Sequence of chain 3.A:
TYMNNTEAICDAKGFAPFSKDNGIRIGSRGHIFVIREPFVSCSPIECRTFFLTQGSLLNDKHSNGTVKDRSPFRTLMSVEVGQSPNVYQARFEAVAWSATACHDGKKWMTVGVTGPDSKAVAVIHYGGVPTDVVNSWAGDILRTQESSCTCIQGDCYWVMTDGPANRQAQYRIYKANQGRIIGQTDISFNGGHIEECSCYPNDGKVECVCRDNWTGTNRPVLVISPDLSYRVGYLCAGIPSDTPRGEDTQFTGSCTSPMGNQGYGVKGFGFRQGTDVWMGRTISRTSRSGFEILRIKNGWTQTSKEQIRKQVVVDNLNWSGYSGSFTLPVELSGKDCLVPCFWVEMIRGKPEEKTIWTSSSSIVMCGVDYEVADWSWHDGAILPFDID

Binding-site contacts:
Ligand atom C12 contacts residue GLU196 of chain 3.A at 3.6 Å.
Ligand atom O5 contacts residue TYR322 of chain 3.A at 3.7 Å.
Ligand atom C4 contacts residue ARG36 of chain 3.A at 3.8 Å.
Ligand atom C14 contacts residue ASN213 of chain 3.A at 4.2 Å.
Ligand atom C4 contacts residue GLU37 of chain 3.A at 3.8 Å.
Ligand atom C8 contacts residue SER98 of chain 3.A at 3.8 Å.
Ligand atom O6A contacts residue ARG211 of chain 3.A at 3.5 Å (salt-bridge).
Ligand atom C5 contacts residue TYR322 of chain 3.A at 3.3 Å (hydrophobic).
Ligand atom C6 contacts residue ARG36 of chain 3.A at 3.9 Å.
Ligand atom C8 contacts residue TRP97 of chain 3.A at 3.5 Å (hydrophobic).
Ligand atom C13 contacts residue ARG211 of chain 3.A at 3.9 Å.
Ligand atom C15 contacts residue ARG211 of chain 3.A at 3.2 Å.
Ligand atom C1 contacts residue GLU196 of chain 3.A at 3.8 Å.
Ligand atom O6B contacts residue ARG36 of chain 3.A at 2.8 Å (salt-bridge).
Ligand atom C6 contacts residue ARG288 of chain 3.A at 3.4 Å.
Ligand atom C7 contacts residue ARG70 of chain 3.A at 3.8 Å.
Ligand atom C3 contacts residue GLU37 of chain 3.A at 3.5 Å.
Ligand atom C3 contacts residue ASP69 of chain 3.A at 4.0 Å.
Ligand atom C11 contacts residue ARG211 of chain 3.A at 3.6 Å.
Ligand atom C15 contacts residue ASN213 of chain 3.A at 3.6 Å.
Ligand atom C8 contacts residue GLU146 of chain 3.A at 4.2 Å.
Ligand atom O3 contacts residue GLU37 of chain 3.A at 3.4 Å (salt-bridge).
Ligand atom O6B contacts residue ARG288 of chain 3.A at 2.9 Å (salt-bridge).
Ligand atom C12 contacts residue ARG211 of chain 3.A at 4.1 Å.
Ligand atom O6A contacts residue ARG288 of chain 3.A at 2.8 Å (salt-bridge).
Ligand atom C4 contacts residue ASP69 of chain 3.A at 4.2 Å.
Ligand atom O6 contacts residue ARG70 of chain 3.A at 2.6 Å (salt-bridge).
Ligand atom C11 contacts residue GLU195 of chain 3.A at 3.2 Å.
Ligand atom O6A contacts residue TYR322 of chain 3.A at 3.9 Å.
Ligand atom C2 contacts residue ASP69 of chain 3.A at 3.9 Å.
Ligand atom C12 contacts residue GLU195 of chain 3.A at 3.6 Å.
Ligand atom C6 contacts residue TYR322 of chain 3.A at 3.6 Å (hydrophobic).
Ligand atom C14 contacts residue ALA165 of chain 3.A at 4.2 Å (hydrophobic).
Ligand atom C4 contacts residue TYR322 of chain 3.A at 3.5 Å (hydrophobic).
Ligand atom C1 contacts residue TYR322 of chain 3.A at 3.8 Å (hydrophobic).
Ligand atom C3 contacts residue TYR322 of chain 3.A at 4.1 Å (hydrophobic).
Ligand atom O3 contacts residue ASP69 of chain 3.A at 3.1 Å.
Ligand atom O6B contacts residue TYR322 of chain 3.A at 4.1 Å.
Ligand atom O6 contacts residue ASP69 of chain 3.A at 3.6 Å.
Ligand atom C7 contacts residue TRP97 of chain 3.A at 4.2 Å (hydrophobic).

The protein below binds the small molecule below.
Small molecule (SMILES): CCC(CC)O[C@@H]1OC(C(=O)O)=C[C@H](O)[C@H]1NC(C)=O